This protein binds this small molecule.
Small molecule (SMILES): CC(=O)N[C@@H]1[C@@H](O)[C@H](O)[C@@H](CO)O[C@H]1O

Sequence of chain 1.D:
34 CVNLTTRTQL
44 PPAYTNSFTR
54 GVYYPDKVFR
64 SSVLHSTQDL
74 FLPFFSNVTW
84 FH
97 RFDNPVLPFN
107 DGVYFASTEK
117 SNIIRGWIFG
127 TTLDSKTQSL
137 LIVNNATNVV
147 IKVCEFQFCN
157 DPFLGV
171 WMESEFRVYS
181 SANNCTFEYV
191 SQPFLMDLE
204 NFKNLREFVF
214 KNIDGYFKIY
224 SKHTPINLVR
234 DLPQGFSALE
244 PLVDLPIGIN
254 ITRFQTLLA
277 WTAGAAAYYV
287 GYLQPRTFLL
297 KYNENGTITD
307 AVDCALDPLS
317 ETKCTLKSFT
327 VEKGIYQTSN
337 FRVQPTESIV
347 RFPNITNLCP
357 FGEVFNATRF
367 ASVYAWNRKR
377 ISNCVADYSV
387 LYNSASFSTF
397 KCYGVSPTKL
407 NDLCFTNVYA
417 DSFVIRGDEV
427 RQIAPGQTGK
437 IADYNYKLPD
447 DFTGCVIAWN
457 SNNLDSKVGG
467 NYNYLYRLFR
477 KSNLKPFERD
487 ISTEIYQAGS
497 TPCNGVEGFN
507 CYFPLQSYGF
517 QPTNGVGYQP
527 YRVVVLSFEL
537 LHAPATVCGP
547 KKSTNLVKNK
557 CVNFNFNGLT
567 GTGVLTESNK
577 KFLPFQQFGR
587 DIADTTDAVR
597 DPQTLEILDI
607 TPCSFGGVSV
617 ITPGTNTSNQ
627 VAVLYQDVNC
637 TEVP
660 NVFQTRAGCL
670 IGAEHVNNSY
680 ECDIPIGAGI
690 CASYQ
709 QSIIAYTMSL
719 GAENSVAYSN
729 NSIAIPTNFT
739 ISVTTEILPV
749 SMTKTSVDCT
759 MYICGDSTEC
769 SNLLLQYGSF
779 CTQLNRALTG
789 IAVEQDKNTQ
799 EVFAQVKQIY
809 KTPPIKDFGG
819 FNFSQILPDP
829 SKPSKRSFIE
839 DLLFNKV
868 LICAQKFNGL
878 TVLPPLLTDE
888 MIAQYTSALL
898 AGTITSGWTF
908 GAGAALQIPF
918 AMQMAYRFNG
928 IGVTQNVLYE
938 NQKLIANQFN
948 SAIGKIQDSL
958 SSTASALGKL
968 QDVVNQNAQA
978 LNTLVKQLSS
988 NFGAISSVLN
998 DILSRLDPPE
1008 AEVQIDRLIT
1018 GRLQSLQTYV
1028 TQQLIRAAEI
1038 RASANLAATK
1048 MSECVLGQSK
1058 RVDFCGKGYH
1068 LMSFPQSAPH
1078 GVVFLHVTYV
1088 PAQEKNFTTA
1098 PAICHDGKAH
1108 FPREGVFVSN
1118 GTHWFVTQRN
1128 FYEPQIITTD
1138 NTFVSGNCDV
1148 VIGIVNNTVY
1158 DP

Binding-site contacts:
Ligand atom O7 contacts residue ASN184 of chain 1.D at 4.4 Å.
Ligand atom C8 contacts residue ASN184 of chain 1.D at 4.5 Å.
Ligand atom O5 contacts residue ASN184 of chain 1.D at 2.4 Å (h-bond).
Ligand atom C8 contacts residue ASN183 of chain 1.D at 3.9 Å.
Ligand atom C2 contacts residue ASN184 of chain 1.D at 2.5 Å.
Ligand atom C7 contacts residue ASN184 of chain 1.D at 4.0 Å.
Ligand atom N2 contacts residue ASN184 of chain 1.D at 3.0 Å (h-bond).
Ligand atom C1 contacts residue ASN184 of chain 1.D at 1.5 Å.
Ligand atom C3 contacts residue ASN184 of chain 1.D at 3.9 Å.
Ligand atom C4 contacts residue ASN184 of chain 1.D at 4.3 Å.
Ligand atom C5 contacts residue ASN184 of chain 1.D at 3.8 Å.